Sequence of chain 2.B:
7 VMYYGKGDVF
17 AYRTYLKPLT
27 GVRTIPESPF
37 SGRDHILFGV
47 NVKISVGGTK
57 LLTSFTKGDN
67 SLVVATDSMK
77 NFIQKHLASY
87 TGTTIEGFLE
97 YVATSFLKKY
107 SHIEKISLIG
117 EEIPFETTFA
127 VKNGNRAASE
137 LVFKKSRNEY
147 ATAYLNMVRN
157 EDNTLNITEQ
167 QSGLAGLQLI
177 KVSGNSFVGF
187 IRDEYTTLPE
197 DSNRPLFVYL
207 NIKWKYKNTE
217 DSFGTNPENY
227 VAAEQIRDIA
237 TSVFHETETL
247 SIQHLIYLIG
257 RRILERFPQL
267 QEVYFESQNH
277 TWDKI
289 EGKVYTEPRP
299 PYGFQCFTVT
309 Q

Sequence of chain 2.A:
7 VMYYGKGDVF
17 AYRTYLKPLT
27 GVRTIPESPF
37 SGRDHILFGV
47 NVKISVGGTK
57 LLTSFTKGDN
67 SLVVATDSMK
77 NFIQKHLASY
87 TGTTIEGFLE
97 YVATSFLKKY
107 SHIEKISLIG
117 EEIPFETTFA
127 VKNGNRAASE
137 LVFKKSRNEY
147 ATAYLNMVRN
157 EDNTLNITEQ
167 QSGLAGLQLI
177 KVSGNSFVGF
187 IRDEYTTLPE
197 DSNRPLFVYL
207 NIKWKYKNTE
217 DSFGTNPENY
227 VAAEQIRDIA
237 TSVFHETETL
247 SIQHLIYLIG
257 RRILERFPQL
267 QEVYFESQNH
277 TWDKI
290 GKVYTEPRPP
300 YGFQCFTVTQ

Binding-site contacts:
Ligand atom N7 contacts residue OXY1 of chain 2.E at 3.8 Å.
Ligand atom N7 contacts residue THR72 of chain 2.B at 2.9 Å (h-bond).
Ligand atom N3 contacts residue OXY1 of chain 2.E at 3.5 Å (h-bond).
Ligand atom C2 contacts residue PHE183 of chain 2.A at 3.7 Å (hydrophobic).
Ligand atom C4 contacts residue OXY1 of chain 2.E at 3.2 Å.
Ligand atom O6 contacts residue TYR10 of chain 2.B at 3.8 Å.
Ligand atom N8 contacts residue LEU194 of chain 2.A at 3.6 Å.
Ligand atom N1 contacts residue PHE183 of chain 2.A at 3.6 Å.
Ligand atom N8 contacts residue THR72 of chain 2.B at 3.5 Å (h-bond).
Ligand atom N3 contacts residue PHE183 of chain 2.A at 3.8 Å.
Ligand atom O2 contacts residue SER247 of chain 2.A at 3.5 Å.
Ligand atom N3 contacts residue ARG200 of chain 2.A at 3.2 Å (salt-bridge).
Ligand atom C4 contacts residue PHE183 of chain 2.A at 3.3 Å (hydrophobic).
Ligand atom N7 contacts residue ALA71 of chain 2.B at 3.5 Å.
Ligand atom O2 contacts residue GLN249 of chain 2.A at 3.6 Å.
Ligand atom N1 contacts residue OXY1 of chain 2.E at 3.6 Å (h-bond).
Ligand atom N8 contacts residue PHE183 of chain 2.A at 3.5 Å.
Ligand atom O6 contacts residue VAL69 of chain 2.B at 3.8 Å.
Ligand atom C2 contacts residue GLN249 of chain 2.A at 3.7 Å.
Ligand atom C5 contacts residue OXY1 of chain 2.E at 3.3 Å.
Ligand atom C5 contacts residue PHE183 of chain 2.A at 3.2 Å (hydrophobic).
Ligand atom C2 contacts residue ARG200 of chain 2.A at 3.6 Å.
Ligand atom O6 contacts residue OXY1 of chain 2.E at 3.7 Å.
Ligand atom N9 contacts residue PHE183 of chain 2.A at 3.4 Å.
Ligand atom C4 contacts residue ASN275 of chain 2.A at 3.8 Å.
Ligand atom O6 contacts residue THR72 of chain 2.B at 3.8 Å.
Ligand atom C6 contacts residue GLN249 of chain 2.A at 3.7 Å.
Ligand atom C2 contacts residue OXY1 of chain 2.E at 3.8 Å.
Ligand atom C6 contacts residue PHE183 of chain 2.A at 3.4 Å (hydrophobic).
Ligand atom N3 contacts residue ASN275 of chain 2.A at 3.5 Å (h-bond).
Ligand atom O2 contacts residue ARG200 of chain 2.A at 2.9 Å (salt-bridge).
Ligand atom C6 contacts residue OXY1 of chain 2.E at 3.3 Å.
Ligand atom N9 contacts residue LEU194 of chain 2.A at 3.7 Å.
Ligand atom O2 contacts residue ILE248 of chain 2.A at 2.8 Å (h-bond).
Ligand atom N8 contacts residue ALA71 of chain 2.B at 3.7 Å.
Ligand atom N7 contacts residue PHE183 of chain 2.A at 3.5 Å.
Ligand atom N9 contacts residue OXY1 of chain 2.E at 3.6 Å.
Ligand atom N1 contacts residue GLN249 of chain 2.A at 2.9 Å (h-bond).
Ligand atom O6 contacts residue GLN249 of chain 2.A at 3.1 Å (h-bond).
Ligand atom O6 contacts residue PHE183 of chain 2.A at 3.8 Å.

The small molecule below binds the protein below.
Small molecule (SMILES): O=c1[nH]c(=O)c2nn[nH]c2[nH]1